Sequence of chain 1.X:
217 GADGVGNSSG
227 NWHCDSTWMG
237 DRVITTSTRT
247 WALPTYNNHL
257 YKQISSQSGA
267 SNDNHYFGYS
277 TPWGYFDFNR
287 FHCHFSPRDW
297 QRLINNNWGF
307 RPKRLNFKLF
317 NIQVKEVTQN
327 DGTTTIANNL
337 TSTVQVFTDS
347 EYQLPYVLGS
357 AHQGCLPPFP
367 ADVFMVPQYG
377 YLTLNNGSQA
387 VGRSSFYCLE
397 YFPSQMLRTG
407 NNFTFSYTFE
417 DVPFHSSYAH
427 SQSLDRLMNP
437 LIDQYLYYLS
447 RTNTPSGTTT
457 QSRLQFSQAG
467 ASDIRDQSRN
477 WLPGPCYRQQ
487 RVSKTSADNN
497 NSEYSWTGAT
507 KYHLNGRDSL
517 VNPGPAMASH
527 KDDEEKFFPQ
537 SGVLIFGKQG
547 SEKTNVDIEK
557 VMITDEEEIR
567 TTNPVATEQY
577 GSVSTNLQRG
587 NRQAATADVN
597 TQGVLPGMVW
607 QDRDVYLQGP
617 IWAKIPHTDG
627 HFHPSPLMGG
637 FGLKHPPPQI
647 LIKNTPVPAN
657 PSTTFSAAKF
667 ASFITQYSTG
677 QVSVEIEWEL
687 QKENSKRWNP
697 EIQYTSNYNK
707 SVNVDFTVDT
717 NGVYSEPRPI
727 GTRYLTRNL

The protein below binds the small molecule below.
Small molecule (SMILES): Nc1ncnc2c1ncn2[C@H]1C[C@H](O)[C@@H](COP(=O)(O)O)O1

Binding-site contacts:
Ligand atom N1 contacts residue GLY638 of chain 1.X at 3.5 Å (h-bond).
Ligand atom C8 contacts residue PRO419 of chain 1.X at 4.4 Å (hydrophobic).
Ligand atom N1 contacts residue PRO419 of chain 1.X at 4.4 Å.
Ligand atom C8 contacts residue SER631 of chain 1.X at 3.8 Å.
Ligand atom N6 contacts residue SER631 of chain 1.X at 4.2 Å.
Ligand atom C4 contacts residue SER631 of chain 1.X at 4.4 Å.
Ligand atom C5 contacts residue PRO630 of chain 1.X at 4.1 Å (hydrophobic).
Ligand atom C4 contacts residue PRO419 of chain 1.X at 4.4 Å (hydrophobic).
Ligand atom C6 contacts residue PRO630 of chain 1.X at 4.3 Å (hydrophobic).
Ligand atom P contacts residue HIS627 of chain 1.X at 4.0 Å.
Ligand atom C5 contacts residue SER631 of chain 1.X at 3.9 Å.
Ligand atom O5' contacts residue PRO630 of chain 1.X at 3.9 Å.
Ligand atom O4' contacts residue HIS629 of chain 1.X at 4.2 Å.
Ligand atom C1' contacts residue PRO630 of chain 1.X at 4.0 Å (hydrophobic).
Ligand atom O1P contacts residue LYS640 of chain 1.X at 4.4 Å.
Ligand atom O1P contacts residue PRO630 of chain 1.X at 4.3 Å.
Ligand atom N7 contacts residue PRO419 of chain 1.X at 4.0 Å.
Ligand atom N7 contacts residue HIS629 of chain 1.X at 4.3 Å.
Ligand atom C2 contacts residue PRO630 of chain 1.X at 3.5 Å (hydrophobic).
Ligand atom N6 contacts residue VAL418 of chain 1.X at 3.5 Å.
Ligand atom N6 contacts residue GLY638 of chain 1.X at 3.0 Å (h-bond).
Ligand atom C2' contacts residue HIS629 of chain 1.X at 4.5 Å.
Ligand atom C6 contacts residue VAL418 of chain 1.X at 4.0 Å (hydrophobic).
Ligand atom O4' contacts residue PRO630 of chain 1.X at 3.4 Å.
Ligand atom C5 contacts residue PRO419 of chain 1.X at 4.0 Å (hydrophobic).
Ligand atom N9 contacts residue HIS629 of chain 1.X at 4.3 Å.
Ligand atom C8 contacts residue HIS629 of chain 1.X at 3.6 Å.
Ligand atom C4 contacts residue PRO630 of chain 1.X at 3.6 Å (hydrophobic).
Ligand atom N1 contacts residue PRO630 of chain 1.X at 4.0 Å.
Ligand atom N1 contacts residue VAL418 of chain 1.X at 4.1 Å.
Ligand atom C6 contacts residue SER631 of chain 1.X at 4.3 Å.
Ligand atom N6 contacts residue PRO419 of chain 1.X at 4.5 Å.
Ligand atom C6 contacts residue PRO419 of chain 1.X at 4.1 Å (hydrophobic).
Ligand atom P contacts residue PRO630 of chain 1.X at 4.5 Å.
Ligand atom C6 contacts residue GLY638 of chain 1.X at 3.9 Å.
Ligand atom N3 contacts residue PRO630 of chain 1.X at 3.3 Å.
Ligand atom N9 contacts residue PRO630 of chain 1.X at 4.0 Å.
Ligand atom N6 contacts residue PHE637 of chain 1.X at 4.0 Å.
Ligand atom C1' contacts residue HIS629 of chain 1.X at 3.8 Å.
Ligand atom N7 contacts residue SER631 of chain 1.X at 3.3 Å.